Sequence of chain 1.Z:
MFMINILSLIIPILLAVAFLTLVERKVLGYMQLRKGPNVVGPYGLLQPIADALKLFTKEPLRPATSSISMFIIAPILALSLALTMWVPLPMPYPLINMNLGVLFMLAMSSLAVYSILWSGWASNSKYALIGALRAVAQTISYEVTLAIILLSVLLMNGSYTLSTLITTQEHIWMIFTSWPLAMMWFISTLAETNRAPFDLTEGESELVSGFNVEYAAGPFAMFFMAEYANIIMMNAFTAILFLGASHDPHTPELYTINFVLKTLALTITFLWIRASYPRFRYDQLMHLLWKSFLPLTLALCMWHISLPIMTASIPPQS

This small molecule binds to this protein.
Small molecule (SMILES): COC1=C(OC)C(=O)C(C/C=C(/C)CCC=C(C)CC/C=C(/C)CC/C=C(\C)CC/C=C(\C)CC/C=C(\C)CC/C=C(/C)CCC=C(C)CCC=C(C)CCC=C(C)C)=C(C)C1=O

Binding-site contacts:
Ligand atom C21 contacts residue MET225 of chain 1.Z at 3.7 Å (hydrophobic).
Ligand atom C7 contacts residue PHE224 of chain 1.Z at 3.5 Å (hydrophobic).
Ligand atom O4 contacts residue ARG274 of chain 1.Z at 4.0 Å.
Ligand atom C16 contacts residue LEU55 of chain 1.Z at 3.7 Å (hydrophobic).
Ligand atom C14 contacts residue PHE224 of chain 1.Z at 3.4 Å (hydrophobic).
Ligand atom C4 contacts residue ARG274 of chain 1.Z at 3.7 Å.
Ligand atom C13 contacts residue PHE224 of chain 1.Z at 3.9 Å (hydrophobic).
Ligand atom C6 contacts residue ARG274 of chain 1.Z at 4.2 Å.
Ligand atom C10 contacts residue ARG25 of chain 1.Z at 3.8 Å.
Ligand atom C8 contacts residue PHE224 of chain 1.Z at 3.6 Å (hydrophobic).
Ligand atom C22 contacts residue MET225 of chain 1.Z at 3.8 Å (hydrophobic).
Ligand atom C23 contacts residue ALA52 of chain 1.Z at 3.5 Å (hydrophobic).
Ligand atom C20 contacts residue ALA221 of chain 1.Z at 3.8 Å (hydrophobic).
Ligand atom C19 contacts residue ALA52 of chain 1.Z at 3.8 Å (hydrophobic).
Ligand atom C26 contacts residue LEU14 of chain 1.Z at 3.6 Å (hydrophobic).
Ligand atom C17 contacts residue PHE224 of chain 1.Z at 4.2 Å (hydrophobic).
Ligand atom C9 contacts residue ARG25 of chain 1.Z at 4.2 Å.
Ligand atom C15 contacts residue PHE224 of chain 1.Z at 3.5 Å (hydrophobic).
Ligand atom C27 contacts residue LEU15 of chain 1.Z at 4.0 Å (hydrophobic).
Ligand atom O1 contacts residue ARG25 of chain 1.Z at 3.5 Å.
Ligand atom C26 contacts residue ALA18 of chain 1.Z at 4.1 Å (hydrophobic).
Ligand atom C28 contacts residue LEU14 of chain 1.Z at 3.6 Å (hydrophobic).
Ligand atom C12 contacts residue PHE224 of chain 1.Z at 4.0 Å (hydrophobic).
Ligand atom C21 contacts residue ALA18 of chain 1.Z at 4.1 Å (hydrophobic).
Ligand atom C20 contacts residue ALA52 of chain 1.Z at 4.2 Å (hydrophobic).
Ligand atom C25 contacts residue ALA18 of chain 1.Z at 4.2 Å (hydrophobic).
Ligand atom C12 contacts residue ARG25 of chain 1.Z at 4.3 Å.
Ligand atom C5 contacts residue ARG274 of chain 1.Z at 3.9 Å.
Ligand atom C13 contacts residue ASP51 of chain 1.Z at 4.0 Å.
Ligand atom C3 contacts residue ARG274 of chain 1.Z at 3.9 Å.
Ligand atom C16 contacts residue ASP51 of chain 1.Z at 3.9 Å.
Ligand atom C27 contacts residue LEU14 of chain 1.Z at 3.6 Å (hydrophobic).
Ligand atom C11 contacts residue PHE224 of chain 1.Z at 3.8 Å (hydrophobic).
Ligand atom C11 contacts residue ARG25 of chain 1.Z at 4.0 Å.
Ligand atom C20 contacts residue MET225 of chain 1.Z at 3.7 Å (hydrophobic).
Ligand atom CM3 contacts residue ARG274 of chain 1.Z at 3.9 Å.
Ligand atom C15 contacts residue PHE220 of chain 1.Z at 4.2 Å (hydrophobic).
Ligand atom C30 contacts residue LEU14 of chain 1.Z at 4.1 Å (hydrophobic).
Ligand atom C15 contacts residue LEU55 of chain 1.Z at 3.7 Å (hydrophobic).
Ligand atom C2 contacts residue ARG274 of chain 1.Z at 4.2 Å.